Binding-site contacts:
Ligand atom O5 contacts residue ASN524 of chain 1.A at 2.0 Å (h-bond).
Ligand atom C5 contacts residue ASN524 of chain 1.A at 3.4 Å.
Ligand atom C2 contacts residue ASN524 of chain 1.A at 2.6 Å.
Ligand atom C1 contacts residue ASN524 of chain 1.A at 1.4 Å.
Ligand atom C7 contacts residue ASN524 of chain 1.A at 3.2 Å.
Ligand atom N2 contacts residue ASN524 of chain 1.A at 3.3 Å (h-bond).
Ligand atom O7 contacts residue ASN524 of chain 1.A at 2.9 Å (h-bond).
Ligand atom C3 contacts residue ASN524 of chain 1.A at 3.9 Å.
Ligand atom C6 contacts residue ASN524 of chain 1.A at 4.4 Å.
Ligand atom C8 contacts residue ASN524 of chain 1.A at 4.0 Å.
Ligand atom C4 contacts residue ASN524 of chain 1.A at 4.0 Å.

A small-molecule ligand and the protein it binds are described below.
Small molecule (SMILES): CC(=O)N[C@H]1[C@H](O[C@H]2[C@H](O)[C@@H](NC(C)=O)CO[C@@H]2CO)O[C@H](CO)[C@@H](O)[C@@H]1O

Sequence of chain 1.A:
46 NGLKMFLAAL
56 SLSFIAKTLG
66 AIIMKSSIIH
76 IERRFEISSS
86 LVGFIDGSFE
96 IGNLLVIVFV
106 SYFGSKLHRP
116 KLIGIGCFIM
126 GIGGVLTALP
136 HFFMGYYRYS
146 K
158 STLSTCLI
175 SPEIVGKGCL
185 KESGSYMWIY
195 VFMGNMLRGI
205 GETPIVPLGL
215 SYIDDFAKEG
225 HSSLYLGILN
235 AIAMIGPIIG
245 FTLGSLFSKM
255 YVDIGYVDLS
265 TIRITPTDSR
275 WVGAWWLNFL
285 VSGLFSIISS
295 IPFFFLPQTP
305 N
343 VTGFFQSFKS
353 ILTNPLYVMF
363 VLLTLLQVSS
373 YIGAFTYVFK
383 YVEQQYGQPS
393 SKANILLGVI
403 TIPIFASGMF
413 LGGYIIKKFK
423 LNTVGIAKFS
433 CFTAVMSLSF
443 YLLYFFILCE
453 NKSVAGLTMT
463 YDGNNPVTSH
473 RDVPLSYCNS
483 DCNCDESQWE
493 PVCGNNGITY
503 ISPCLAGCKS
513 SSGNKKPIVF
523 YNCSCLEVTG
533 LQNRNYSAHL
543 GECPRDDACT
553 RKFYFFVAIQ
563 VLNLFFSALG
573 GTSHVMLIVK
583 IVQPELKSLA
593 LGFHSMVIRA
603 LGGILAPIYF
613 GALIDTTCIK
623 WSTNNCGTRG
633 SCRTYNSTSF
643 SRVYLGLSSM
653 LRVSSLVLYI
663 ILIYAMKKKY